Binding-site contacts:
Ligand atom C6 contacts residue ASP150 of chain 1.D at 3.9 Å.
Ligand atom C1 contacts residue LYS267 of chain 1.B at 3.7 Å.
Ligand atom C7 contacts residue GLU259 of chain 1.B at 4.4 Å.
Ligand atom O5 contacts residue ASP150 of chain 1.D at 4.3 Å.
Ligand atom O4 contacts residue MET148 of chain 1.D at 4.1 Å.
Ligand atom C8 contacts residue ASN263 of chain 1.B at 4.3 Å.
Ligand atom C7 contacts residue MET148 of chain 1.D at 4.0 Å (hydrophobic).
Ligand atom O6 contacts residue LYS267 of chain 1.B at 3.8 Å.
Ligand atom C4 contacts residue MET148 of chain 1.D at 4.3 Å (hydrophobic).
Ligand atom C2 contacts residue ASN263 of chain 1.B at 2.4 Å.
Ligand atom N2 contacts residue ASN263 of chain 1.B at 2.7 Å (h-bond).
Ligand atom O2 contacts residue GLN153 of chain 1.D at 2.6 Å (h-bond).
Ligand atom O7 contacts residue ARG144 of chain 1.D at 3.9 Å.
Ligand atom C2 contacts residue GLN153 of chain 1.D at 3.7 Å.
Ligand atom O5 contacts residue ASN263 of chain 1.B at 2.5 Å (h-bond).
Ligand atom C6 contacts residue GLN153 of chain 1.D at 4.4 Å.
Ligand atom C5 contacts residue LYS267 of chain 1.B at 3.6 Å.
Ligand atom C3 contacts residue ASN263 of chain 1.B at 3.7 Å.
Ligand atom C6 contacts residue ALA149 of chain 1.D at 4.3 Å (hydrophobic).
Ligand atom C6 contacts residue LYS267 of chain 1.B at 3.4 Å.
Ligand atom O7 contacts residue ASN263 of chain 1.B at 3.5 Å (h-bond).
Ligand atom C5 contacts residue ASN263 of chain 1.B at 3.8 Å.
Ligand atom O5 contacts residue LYS267 of chain 1.B at 2.8 Å (salt-bridge).
Ligand atom O7 contacts residue ARG151 of chain 1.D at 3.8 Å.
Ligand atom C7 contacts residue ARG144 of chain 1.D at 4.1 Å.
Ligand atom O7 contacts residue MET148 of chain 1.D at 3.0 Å (h-bond).
Ligand atom C5 contacts residue ASP150 of chain 1.D at 4.0 Å.
Ligand atom C7 contacts residue ASN263 of chain 1.B at 3.3 Å.
Ligand atom O4 contacts residue GLN153 of chain 1.D at 4.1 Å.
Ligand atom C6 contacts residue ARG151 of chain 1.D at 4.2 Å.
Ligand atom O5 contacts residue ALA149 of chain 1.D at 4.4 Å.
Ligand atom C2 contacts residue MET148 of chain 1.D at 4.0 Å (hydrophobic).
Ligand atom C5 contacts residue MET148 of chain 1.D at 3.7 Å (hydrophobic).
Ligand atom C3 contacts residue MET148 of chain 1.D at 3.9 Å (hydrophobic).
Ligand atom C4 contacts residue ASN263 of chain 1.B at 4.3 Å.
Ligand atom O5 contacts residue MET148 of chain 1.D at 3.8 Å.
Ligand atom C8 contacts residue GLU259 of chain 1.B at 3.2 Å.
Ligand atom C1 contacts residue MET148 of chain 1.D at 3.4 Å (hydrophobic).
Ligand atom C1 contacts residue ASN263 of chain 1.B at 1.4 Å.
Ligand atom C8 contacts residue ARG144 of chain 1.D at 3.4 Å.

This protein binds this small molecule.
Small molecule (SMILES): CC(=O)N[C@H]1[C@H](O[C@H]2[C@H](O)[C@@H](NC(C)=O)CO[C@@H]2CO)O[C@H](CO)[C@@H](O[C@@H]2O[C@H](CO)[C@@H](O)[C@H](O)[C@@H]2O)[C@@H]1O

Sequence of chain 1.B:
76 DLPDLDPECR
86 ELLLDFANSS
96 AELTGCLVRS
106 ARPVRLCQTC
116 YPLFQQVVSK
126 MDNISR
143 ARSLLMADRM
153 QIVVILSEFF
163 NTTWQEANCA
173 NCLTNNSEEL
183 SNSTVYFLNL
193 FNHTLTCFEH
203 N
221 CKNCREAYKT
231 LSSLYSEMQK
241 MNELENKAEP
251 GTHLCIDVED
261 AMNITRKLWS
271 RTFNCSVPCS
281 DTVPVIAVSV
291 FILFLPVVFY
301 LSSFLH

Sequence of chain 1.D:
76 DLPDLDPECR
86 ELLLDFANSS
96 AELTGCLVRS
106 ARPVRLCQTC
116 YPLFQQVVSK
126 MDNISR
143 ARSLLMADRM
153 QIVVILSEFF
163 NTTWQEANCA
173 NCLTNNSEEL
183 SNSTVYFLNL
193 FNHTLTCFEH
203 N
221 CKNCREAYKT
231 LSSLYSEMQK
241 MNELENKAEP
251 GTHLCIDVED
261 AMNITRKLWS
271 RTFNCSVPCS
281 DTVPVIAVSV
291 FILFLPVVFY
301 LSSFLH